Binding-site contacts:
Ligand atom C5 contacts residue ASN20 of chain 1.L at 2.8 Å.
Ligand atom C5 contacts residue LYS18 of chain 1.L at 4.3 Å.
Ligand atom C4 contacts residue LYS18 of chain 1.L at 4.3 Å.
Ligand atom O5 contacts residue LYS15 of chain 1.L at 4.1 Å.
Ligand atom N contacts residue ASN20 of chain 1.L at 3.6 Å (h-bond).
Ligand atom C contacts residue ASN20 of chain 1.L at 3.8 Å.
Ligand atom C contacts residue LYS18 of chain 1.L at 4.4 Å.
Ligand atom C4 contacts residue ASN20 of chain 1.L at 3.9 Å.

This small molecule binds to this protein.
Small molecule (SMILES): NC[C@@H]1CC[C@@H](N)[C@@H](O[C@H]2[C@H](O)[C@@H](O[C@H]3O[C@H](CO)[C@@H](O)[C@H](N)[C@H]3O)[C@H](N)C[C@@H]2N)O1

Sequence of chain 1.L:
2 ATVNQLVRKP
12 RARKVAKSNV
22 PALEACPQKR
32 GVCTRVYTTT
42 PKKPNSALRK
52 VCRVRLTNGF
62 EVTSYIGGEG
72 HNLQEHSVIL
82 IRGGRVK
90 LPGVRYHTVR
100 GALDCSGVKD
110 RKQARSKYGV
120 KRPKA